This protein binds this small molecule.
Small molecule (SMILES): CC(=O)N[C@@H]1[C@@H](O)[C@H](O)[C@@H](CO)O[C@H]1O

Binding-site contacts:
Ligand atom O5 contacts residue GLU150 of chain 1.F at 3.5 Å.
Ligand atom O6 contacts residue SER151 of chain 1.F at 4.3 Å.
Ligand atom O6 contacts residue GLU150 of chain 1.F at 3.6 Å.
Ligand atom C4 contacts residue ASN154 of chain 1.F at 4.0 Å.
Ligand atom N2 contacts residue ASN154 of chain 1.F at 2.8 Å (h-bond).
Ligand atom O5 contacts residue ASN154 of chain 1.F at 2.4 Å (h-bond).
Ligand atom C8 contacts residue THR156 of chain 1.F at 3.9 Å.
Ligand atom C7 contacts residue THR156 of chain 1.F at 4.3 Å.
Ligand atom O6 contacts residue GLU147 of chain 1.F at 3.1 Å (salt-bridge).
Ligand atom C5 contacts residue ASN154 of chain 1.F at 3.3 Å.
Ligand atom C2 contacts residue ASN154 of chain 1.F at 2.5 Å.
Ligand atom N2 contacts residue THR156 of chain 1.F at 4.0 Å.
Ligand atom C3 contacts residue ASN154 of chain 1.F at 3.5 Å.
Ligand atom C1 contacts residue GLU150 of chain 1.F at 4.1 Å.
Ligand atom C7 contacts residue ASN154 of chain 1.F at 3.3 Å.
Ligand atom O7 contacts residue ASN154 of chain 1.F at 3.0 Å (h-bond).
Ligand atom C8 contacts residue ASN154 of chain 1.F at 4.2 Å.
Ligand atom C6 contacts residue GLU147 of chain 1.F at 4.0 Å.
Ligand atom C1 contacts residue ASN154 of chain 1.F at 1.4 Å.

Sequence of chain 1.F:
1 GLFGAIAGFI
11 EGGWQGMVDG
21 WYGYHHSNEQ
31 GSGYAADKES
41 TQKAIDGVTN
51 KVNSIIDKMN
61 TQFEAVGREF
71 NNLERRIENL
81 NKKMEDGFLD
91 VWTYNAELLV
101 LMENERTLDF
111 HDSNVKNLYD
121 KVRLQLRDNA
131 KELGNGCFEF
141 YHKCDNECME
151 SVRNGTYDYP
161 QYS